Sequence of chain 1.C:
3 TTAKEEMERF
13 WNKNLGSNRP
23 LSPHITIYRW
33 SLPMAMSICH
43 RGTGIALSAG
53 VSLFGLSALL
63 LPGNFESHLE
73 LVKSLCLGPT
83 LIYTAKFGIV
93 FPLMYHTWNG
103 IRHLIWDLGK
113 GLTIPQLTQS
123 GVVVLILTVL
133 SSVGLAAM

Sequence of chain 1.D:
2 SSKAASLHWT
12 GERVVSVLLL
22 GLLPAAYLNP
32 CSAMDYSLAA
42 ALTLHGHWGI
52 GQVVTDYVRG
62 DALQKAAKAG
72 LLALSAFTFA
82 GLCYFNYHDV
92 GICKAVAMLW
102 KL

A small-molecule ligand and the protein it binds are described below.
Small molecule (SMILES): O=C(CC(=O)C(F)(F)F)c1cccs1

Binding-site contacts:
Ligand atom C1 contacts residue TRP101 of chain 1.D at 2.6 Å (hydrophobic).
Ligand atom O2 contacts residue TYR28 of chain 1.D at 2.8 Å.
Ligand atom C2 contacts residue ALA98 of chain 1.D at 3.5 Å (hydrophobic).
Ligand atom F3 contacts residue TYR28 of chain 1.D at 3.2 Å.
Ligand atom F1 contacts residue TYR28 of chain 1.D at 3.6 Å.
Ligand atom C4 contacts residue TRP101 of chain 1.D at 3.0 Å (hydrophobic).
Ligand atom C1 contacts residue VAL97 of chain 1.D at 4.0 Å (hydrophobic).
Ligand atom C5 contacts residue ALA98 of chain 1.D at 4.0 Å (hydrophobic).
Ligand atom O1 contacts residue ALA98 of chain 1.D at 4.1 Å.
Ligand atom C5 contacts residue TYR28 of chain 1.D at 4.4 Å (hydrophobic).
Ligand atom C1 contacts residue ALA98 of chain 1.D at 3.9 Å (hydrophobic).
Ligand atom F2 contacts residue CYS94 of chain 1.D at 4.4 Å.
Ligand atom F3 contacts residue LEU24 of chain 1.D at 3.8 Å.
Ligand atom F1 contacts residue ALA27 of chain 1.D at 2.8 Å.
Ligand atom C2 contacts residue TRP101 of chain 1.D at 3.9 Å (hydrophobic).
Ligand atom C6 contacts residue TYR28 of chain 1.D at 4.0 Å (hydrophobic).
Ligand atom F2 contacts residue VAL97 of chain 1.D at 3.6 Å.
Ligand atom S1 contacts residue VAL97 of chain 1.D at 3.6 Å.
Ligand atom F1 contacts residue PRO31 of chain 1.D at 4.1 Å.
Ligand atom C7 contacts residue TYR28 of chain 1.D at 3.5 Å (hydrophobic).
Ligand atom C8 contacts residue TYR28 of chain 1.D at 3.6 Å (hydrophobic).
Ligand atom C3 contacts residue ALA98 of chain 1.D at 3.8 Å (hydrophobic).
Ligand atom C4 contacts residue VAL97 of chain 1.D at 4.0 Å (hydrophobic).
Ligand atom C8 contacts residue ALA27 of chain 1.D at 3.7 Å (hydrophobic).
Ligand atom C1 contacts residue MET140 of chain 1.C at 4.2 Å (hydrophobic).
Ligand atom C2 contacts residue VAL97 of chain 1.D at 4.4 Å (hydrophobic).
Ligand atom F1 contacts residue CYS94 of chain 1.D at 4.2 Å.
Ligand atom F3 contacts residue ALA27 of chain 1.D at 3.4 Å.
Ligand atom O1 contacts residue TYR28 of chain 1.D at 4.4 Å.